Binding-site contacts:
Ligand atom O1 contacts residue LYS165 of chain 1.B at 3.6 Å (salt-bridge).
Ligand atom C3 contacts residue THR48 of chain 1.B at 4.3 Å.
Ligand atom C1 contacts residue SER47 of chain 1.B at 3.6 Å.
Ligand atom O2 contacts residue SER47 of chain 1.B at 3.2 Å (h-bond).
Ligand atom O1 contacts residue ALA11 of chain 1.B at 3.5 Å.
Ligand atom O2 contacts residue THR48 of chain 1.B at 4.4 Å.
Ligand atom C3 contacts residue LYS165 of chain 1.B at 2.5 Å.
Ligand atom C2 contacts residue TYR43 of chain 1.B at 4.1 Å (hydrophobic).
Ligand atom C1 contacts residue GLY46 of chain 1.B at 4.2 Å.
Ligand atom C2 contacts residue LYS165 of chain 1.B at 1.5 Å.
Ligand atom C1 contacts residue TYR137 of chain 1.B at 3.5 Å (hydrophobic).
Ligand atom C1 contacts residue TYR43 of chain 1.B at 3.6 Å (hydrophobic).
Ligand atom C1 contacts residue THR48 of chain 1.B at 3.9 Å.
Ligand atom O4 contacts residue THR167 of chain 1.B at 3.9 Å.
Ligand atom O1 contacts residue SER47 of chain 1.B at 3.4 Å (h-bond).
Ligand atom C1 contacts residue LYS165 of chain 1.B at 2.4 Å.
Ligand atom O1 contacts residue TYR137 of chain 1.B at 4.4 Å.
Ligand atom O4 contacts residue LYS165 of chain 1.B at 3.1 Å (salt-bridge).
Ligand atom C3 contacts residue ILE206 of chain 1.B at 4.5 Å (hydrophobic).
Ligand atom O2 contacts residue LYS165 of chain 1.B at 2.6 Å (salt-bridge).
Ligand atom O1 contacts residue THR48 of chain 1.B at 2.8 Å (h-bond).
Ligand atom C2 contacts residue THR48 of chain 1.B at 4.4 Å.
Ligand atom C2 contacts residue ALA11 of chain 1.B at 4.0 Å (hydrophobic).
Ligand atom C3 contacts residue THR167 of chain 1.B at 4.2 Å.
Ligand atom C3 contacts residue TYR137 of chain 1.B at 3.7 Å (hydrophobic).
Ligand atom C1 contacts residue ALA11 of chain 1.B at 4.1 Å (hydrophobic).
Ligand atom O4 contacts residue TYR137 of chain 1.B at 3.0 Å (h-bond).
Ligand atom O2 contacts residue GLY46 of chain 1.B at 3.6 Å.
Ligand atom O1 contacts residue GLY46 of chain 1.B at 4.0 Å.
Ligand atom O2 contacts residue TYR43 of chain 1.B at 3.2 Å.
Ligand atom C2 contacts residue ILE206 of chain 1.B at 3.9 Å (hydrophobic).
Ligand atom O1 contacts residue TYR43 of chain 1.B at 4.2 Å.
Ligand atom O4 contacts residue ILE139 of chain 1.B at 3.9 Å.
Ligand atom O2 contacts residue TYR137 of chain 1.B at 3.0 Å (h-bond).
Ligand atom C2 contacts residue TYR137 of chain 1.B at 3.8 Å (hydrophobic).

Sequence of chain 1.B:
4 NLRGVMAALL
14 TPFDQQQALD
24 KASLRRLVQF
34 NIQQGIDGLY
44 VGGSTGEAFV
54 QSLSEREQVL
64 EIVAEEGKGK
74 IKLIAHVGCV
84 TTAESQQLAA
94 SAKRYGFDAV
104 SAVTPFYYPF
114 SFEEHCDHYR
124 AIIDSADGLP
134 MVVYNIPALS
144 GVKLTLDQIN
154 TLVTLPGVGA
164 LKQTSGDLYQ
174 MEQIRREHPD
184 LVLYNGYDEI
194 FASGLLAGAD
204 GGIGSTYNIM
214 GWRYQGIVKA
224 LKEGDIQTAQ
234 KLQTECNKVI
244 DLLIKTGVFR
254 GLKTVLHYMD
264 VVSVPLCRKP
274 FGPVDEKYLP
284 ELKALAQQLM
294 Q

This small molecule binds to this protein.
Small molecule (SMILES): O=C(O)C(=O)CO